Sequence of chain 1.B:
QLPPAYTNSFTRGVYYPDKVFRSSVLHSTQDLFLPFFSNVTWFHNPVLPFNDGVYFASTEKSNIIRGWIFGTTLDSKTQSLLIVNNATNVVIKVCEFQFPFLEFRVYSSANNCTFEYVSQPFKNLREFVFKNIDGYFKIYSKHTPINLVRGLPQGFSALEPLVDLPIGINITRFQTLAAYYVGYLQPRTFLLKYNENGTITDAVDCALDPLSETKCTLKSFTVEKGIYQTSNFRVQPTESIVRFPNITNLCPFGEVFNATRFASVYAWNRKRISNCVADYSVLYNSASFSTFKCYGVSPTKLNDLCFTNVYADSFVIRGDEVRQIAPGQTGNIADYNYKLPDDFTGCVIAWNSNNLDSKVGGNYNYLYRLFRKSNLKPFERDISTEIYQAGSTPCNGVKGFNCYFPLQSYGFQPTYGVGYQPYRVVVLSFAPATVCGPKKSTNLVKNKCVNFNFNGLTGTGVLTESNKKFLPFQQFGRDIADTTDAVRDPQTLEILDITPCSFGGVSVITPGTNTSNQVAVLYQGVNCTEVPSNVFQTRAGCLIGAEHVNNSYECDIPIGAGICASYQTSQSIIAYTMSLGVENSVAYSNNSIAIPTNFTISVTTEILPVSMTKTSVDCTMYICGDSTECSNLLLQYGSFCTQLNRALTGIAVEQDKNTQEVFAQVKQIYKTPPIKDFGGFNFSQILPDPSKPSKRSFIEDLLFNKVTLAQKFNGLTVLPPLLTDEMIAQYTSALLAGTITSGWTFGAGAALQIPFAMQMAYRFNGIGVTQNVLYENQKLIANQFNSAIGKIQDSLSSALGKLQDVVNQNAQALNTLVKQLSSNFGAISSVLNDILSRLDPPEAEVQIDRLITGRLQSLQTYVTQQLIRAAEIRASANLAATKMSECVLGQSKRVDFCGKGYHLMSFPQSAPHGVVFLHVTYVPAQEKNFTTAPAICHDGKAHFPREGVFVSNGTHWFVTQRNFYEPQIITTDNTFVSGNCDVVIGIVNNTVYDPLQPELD

Binding-site contacts:
Ligand atom C4 contacts residue ASN1162 of chain 1.B at 4.2 Å.
Ligand atom C8 contacts residue ASN1162 of chain 1.B at 4.3 Å.
Ligand atom O7 contacts residue ASN1162 of chain 1.B at 3.2 Å (h-bond).
Ligand atom O5 contacts residue ASN1162 of chain 1.B at 2.4 Å (h-bond).
Ligand atom N2 contacts residue ASN1162 of chain 1.B at 2.9 Å (h-bond).
Ligand atom C3 contacts residue ASN1162 of chain 1.B at 3.8 Å.
Ligand atom C2 contacts residue ASN1162 of chain 1.B at 2.5 Å.
Ligand atom C7 contacts residue ASN1162 of chain 1.B at 3.2 Å.
Ligand atom C1 contacts residue ASN1162 of chain 1.B at 1.4 Å.
Ligand atom C8 contacts residue ILE1160 of chain 1.B at 4.2 Å (hydrophobic).
Ligand atom C5 contacts residue ASN1162 of chain 1.B at 3.7 Å.

A protein and the small-molecule ligand that binds it are described below.
Small molecule (SMILES): CC(=O)N[C@@H]1[C@@H](O)[C@H](O)[C@@H](CO)O[C@H]1O